Binding-site contacts:
Ligand atom C5 contacts residue FAD1 of chain 1.K at 3.8 Å.
Ligand atom C20 contacts residue GLY149 of chain 1.D at 3.1 Å.
Ligand atom C4 contacts residue TYR128 of chain 1.B at 3.9 Å (hydrophobic).
Ligand atom O8 contacts residue HIS161 of chain 1.D at 3.2 Å (h-bond).
Ligand atom C17 contacts residue FAD1 of chain 1.K at 3.6 Å.
Ligand atom C4 contacts residue TYR126 of chain 1.B at 3.8 Å (hydrophobic).
Ligand atom C12 contacts residue GLY174 of chain 1.B at 3.7 Å.
Ligand atom C25 contacts residue FAD1 of chain 1.K at 3.9 Å.
Ligand atom O8 contacts residue FAD1 of chain 1.K at 3.8 Å.
Ligand atom C6 contacts residue FAD1 of chain 1.K at 3.6 Å.
Ligand atom C12 contacts residue PHE106 of chain 1.D at 3.6 Å (hydrophobic).
Ligand atom N1 contacts residue PHE178 of chain 1.B at 3.3 Å.
Ligand atom C25 contacts residue GLY149 of chain 1.D at 3.7 Å.
Ligand atom C25 contacts residue TYR128 of chain 1.B at 3.6 Å (hydrophobic).
Ligand atom O9 contacts residue FAD1 of chain 1.K at 3.5 Å.
Ligand atom N19 contacts residue FAD1 of chain 1.K at 3.5 Å (h-bond).
Ligand atom C18 contacts residue TYR128 of chain 1.B at 3.3 Å (hydrophobic).
Ligand atom C31 contacts residue FAD1 of chain 1.K at 3.7 Å.
Ligand atom C31 contacts residue TYR126 of chain 1.B at 3.5 Å (hydrophobic).
Ligand atom N19 contacts residue TYR128 of chain 1.B at 3.2 Å (h-bond).
Ligand atom O21 contacts residue TYR128 of chain 1.B at 3.3 Å.
Ligand atom C6 contacts residue TYR126 of chain 1.B at 3.4 Å (hydrophobic).
Ligand atom C26 contacts residue TYR128 of chain 1.B at 3.2 Å (hydrophobic).
Ligand atom C2 contacts residue FAD1 of chain 1.K at 3.8 Å.
Ligand atom C12 contacts residue FAD1 of chain 1.K at 3.1 Å.
Ligand atom C4 contacts residue FAD1 of chain 1.K at 3.6 Å.
Ligand atom C20 contacts residue GLY150 of chain 1.D at 3.1 Å.
Ligand atom C12 contacts residue TRP105 of chain 1.D at 3.9 Å (hydrophobic).
Ligand atom C17 contacts residue TYR128 of chain 1.B at 3.6 Å (hydrophobic).
Ligand atom C3 contacts residue FAD1 of chain 1.K at 3.6 Å.
Ligand atom O21 contacts residue GLY150 of chain 1.D at 3.8 Å.
Ligand atom C11 contacts residue FAD1 of chain 1.K at 3.5 Å.
Ligand atom C1 contacts residue FAD1 of chain 1.K at 3.8 Å.
Ligand atom C31 contacts residue PRO68 of chain 1.B at 3.5 Å (hydrophobic).
Ligand atom O9 contacts residue TYR126 of chain 1.B at 2.8 Å (h-bond).
Ligand atom C11 contacts residue HIS161 of chain 1.D at 3.6 Å.
Ligand atom C18 contacts residue FAD1 of chain 1.K at 3.7 Å.
Ligand atom C1 contacts residue PHE178 of chain 1.B at 3.7 Å (hydrophobic).
Ligand atom C31 contacts residue TYR128 of chain 1.B at 3.4 Å (hydrophobic).
Ligand atom C11 contacts residue PHE106 of chain 1.D at 3.0 Å (hydrophobic).

Sequence of chain 1.D:
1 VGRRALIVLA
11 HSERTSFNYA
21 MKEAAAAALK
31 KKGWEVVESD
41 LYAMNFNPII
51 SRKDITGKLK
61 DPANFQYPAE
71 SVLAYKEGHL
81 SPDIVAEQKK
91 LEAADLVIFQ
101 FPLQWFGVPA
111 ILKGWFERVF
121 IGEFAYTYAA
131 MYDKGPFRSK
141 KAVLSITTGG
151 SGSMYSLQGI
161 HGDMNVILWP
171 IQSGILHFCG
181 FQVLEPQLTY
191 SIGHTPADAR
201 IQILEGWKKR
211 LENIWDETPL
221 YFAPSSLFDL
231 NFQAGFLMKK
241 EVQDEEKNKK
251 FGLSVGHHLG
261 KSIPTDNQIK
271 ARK

Sequence of chain 1.B:
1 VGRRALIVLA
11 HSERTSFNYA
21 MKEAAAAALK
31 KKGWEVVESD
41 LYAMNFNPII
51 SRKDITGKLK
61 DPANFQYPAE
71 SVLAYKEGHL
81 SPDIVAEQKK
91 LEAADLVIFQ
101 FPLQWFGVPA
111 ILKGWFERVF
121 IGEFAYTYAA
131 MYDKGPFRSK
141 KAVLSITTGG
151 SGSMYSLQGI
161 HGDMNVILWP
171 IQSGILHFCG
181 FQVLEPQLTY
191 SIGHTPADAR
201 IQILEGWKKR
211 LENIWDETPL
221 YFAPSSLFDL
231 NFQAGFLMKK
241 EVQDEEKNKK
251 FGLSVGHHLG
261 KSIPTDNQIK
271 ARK

A protein and the small-molecule ligand that binds it are described below.
Small molecule (SMILES): Cn1c(CCCO)c(CO)c2c1C(=O)C=C(N1CC1)C2=O